A protein and the small-molecule ligand that binds it are described below.
Small molecule (SMILES): OC[C@H]1O[C@@H]2O[C@H]3[C@H](O)[C@@H](O)[C@@H](O[C@H]4[C@H](O)[C@@H](O)[C@@H](O[C@H]5[C@H](O)[C@@H](O)[C@@H](O[C@H]6[C@H](O)[C@@H](O)[C@@H](O[C@H]7[C@H](O)[C@@H](O)[C@@H](O[C@H]8[C@H](O)[C@@H](O)[C@@H](O[C@H]1[C@H](O)[C@H]2O)O[C@@H]8CO)O[C@@H]7CO)O[C@@H]6CO)O[C@@H]5CO)O[C@@H]4CO)O[C@@H]3CO

Binding-site contacts:
Ligand atom C1 contacts residue PHE86 of chain 1.B at 4.2 Å (hydrophobic).
Ligand atom O2 contacts residue GOL1 of chain 1.I at 2.7 Å (h-bond).
Ligand atom C3 contacts residue PHE50 of chain 1.B at 3.8 Å (hydrophobic).
Ligand atom C2 contacts residue PHE50 of chain 1.B at 3.8 Å (hydrophobic).
Ligand atom O2 contacts residue PHE50 of chain 1.B at 2.8 Å (h-bond).
Ligand atom O5 contacts residue TYR73 of chain 1.B at 3.6 Å.
Ligand atom O3 contacts residue PHE86 of chain 1.B at 4.0 Å.
Ligand atom O6 contacts residue GOL1 of chain 1.H at 2.5 Å (h-bond).
Ligand atom O3 contacts residue GOL1 of chain 1.I at 2.9 Å (h-bond).
Ligand atom C5 contacts residue GOL1 of chain 1.H at 3.7 Å.
Ligand atom C3 contacts residue TYR73 of chain 1.B at 4.2 Å (hydrophobic).
Ligand atom C3 contacts residue GOL1 of chain 1.I at 3.7 Å.
Ligand atom O3 contacts residue PHE50 of chain 1.B at 3.7 Å.
Ligand atom C4 contacts residue TYR73 of chain 1.B at 3.9 Å (hydrophobic).
Ligand atom O3 contacts residue ASP84 of chain 1.B at 3.8 Å.
Ligand atom O3 contacts residue SER49 of chain 1.B at 4.2 Å.
Ligand atom O4 contacts residue PHE50 of chain 1.B at 3.8 Å.
Ligand atom O2 contacts residue LYS52 of chain 1.B at 3.2 Å (salt-bridge).
Ligand atom C5 contacts residue PHE50 of chain 1.B at 4.1 Å (hydrophobic).
Ligand atom C2 contacts residue LYS52 of chain 1.B at 4.0 Å.
Ligand atom C6 contacts residue GOL1 of chain 1.H at 3.6 Å.
Ligand atom C2 contacts residue PHE86 of chain 1.B at 4.0 Å (hydrophobic).
Ligand atom C5 contacts residue TYR73 of chain 1.B at 4.2 Å (hydrophobic).
Ligand atom C1 contacts residue TYR73 of chain 1.B at 3.8 Å (hydrophobic).
Ligand atom C6 contacts residue TYR73 of chain 1.B at 3.8 Å (hydrophobic).
Ligand atom C3 contacts residue GLU51 of chain 1.B at 3.9 Å.
Ligand atom C2 contacts residue ASP84 of chain 1.B at 3.4 Å.
Ligand atom C2 contacts residue GLU51 of chain 1.B at 4.3 Å.
Ligand atom O3 contacts residue LYS52 of chain 1.B at 2.9 Å (salt-bridge).
Ligand atom O2 contacts residue ASN47 of chain 1.B at 3.6 Å.
Ligand atom C3 contacts residue ASP84 of chain 1.B at 4.3 Å.
Ligand atom O3 contacts residue ASN47 of chain 1.B at 3.1 Å (h-bond).
Ligand atom O3 contacts residue GLU51 of chain 1.B at 3.1 Å (salt-bridge).
Ligand atom C2 contacts residue TYR73 of chain 1.B at 3.9 Å (hydrophobic).
Ligand atom O2 contacts residue PHE86 of chain 1.B at 3.9 Å.
Ligand atom O2 contacts residue GLU51 of chain 1.B at 3.4 Å.
Ligand atom O2 contacts residue ASP84 of chain 1.B at 2.8 Å (salt-bridge).
Ligand atom O3 contacts residue TYR73 of chain 1.B at 3.9 Å.
Ligand atom C3 contacts residue LYS52 of chain 1.B at 3.6 Å.
Ligand atom C2 contacts residue GOL1 of chain 1.I at 3.5 Å.

Sequence of chain 1.B:
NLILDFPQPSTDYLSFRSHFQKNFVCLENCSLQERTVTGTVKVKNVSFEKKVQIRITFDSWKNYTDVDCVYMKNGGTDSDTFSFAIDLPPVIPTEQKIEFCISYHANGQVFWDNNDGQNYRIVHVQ